Binding-site contacts:
Ligand atom C5 contacts residue VAL250 of chain 1.B at 4.1 Å (hydrophobic).
Ligand atom C5 contacts residue ASN241 of chain 1.D at 3.7 Å.
Ligand atom C3 contacts residue VAL250 of chain 1.B at 4.2 Å (hydrophobic).
Ligand atom C1 contacts residue ASN241 of chain 1.D at 1.4 Å.
Ligand atom C7 contacts residue ASN241 of chain 1.D at 3.0 Å.
Ligand atom O5 contacts residue ASN241 of chain 1.D at 2.4 Å (h-bond).
Ligand atom O4 contacts residue VAL250 of chain 1.B at 4.5 Å.
Ligand atom C3 contacts residue ASN241 of chain 1.D at 3.8 Å.
Ligand atom O7 contacts residue PRO240 of chain 1.D at 4.0 Å.
Ligand atom N2 contacts residue ASN241 of chain 1.D at 2.7 Å (h-bond).
Ligand atom C4 contacts residue ASN241 of chain 1.D at 4.2 Å.
Ligand atom C2 contacts residue ASN241 of chain 1.D at 2.5 Å.
Ligand atom O7 contacts residue ASN241 of chain 1.D at 2.6 Å (h-bond).

The protein below binds the small molecule below.
Small molecule (SMILES): CC(=O)N[C@@H]1[C@@H](O)[C@H](O)[C@@H](CO)O[C@H]1O

Sequence of chain 1.B:
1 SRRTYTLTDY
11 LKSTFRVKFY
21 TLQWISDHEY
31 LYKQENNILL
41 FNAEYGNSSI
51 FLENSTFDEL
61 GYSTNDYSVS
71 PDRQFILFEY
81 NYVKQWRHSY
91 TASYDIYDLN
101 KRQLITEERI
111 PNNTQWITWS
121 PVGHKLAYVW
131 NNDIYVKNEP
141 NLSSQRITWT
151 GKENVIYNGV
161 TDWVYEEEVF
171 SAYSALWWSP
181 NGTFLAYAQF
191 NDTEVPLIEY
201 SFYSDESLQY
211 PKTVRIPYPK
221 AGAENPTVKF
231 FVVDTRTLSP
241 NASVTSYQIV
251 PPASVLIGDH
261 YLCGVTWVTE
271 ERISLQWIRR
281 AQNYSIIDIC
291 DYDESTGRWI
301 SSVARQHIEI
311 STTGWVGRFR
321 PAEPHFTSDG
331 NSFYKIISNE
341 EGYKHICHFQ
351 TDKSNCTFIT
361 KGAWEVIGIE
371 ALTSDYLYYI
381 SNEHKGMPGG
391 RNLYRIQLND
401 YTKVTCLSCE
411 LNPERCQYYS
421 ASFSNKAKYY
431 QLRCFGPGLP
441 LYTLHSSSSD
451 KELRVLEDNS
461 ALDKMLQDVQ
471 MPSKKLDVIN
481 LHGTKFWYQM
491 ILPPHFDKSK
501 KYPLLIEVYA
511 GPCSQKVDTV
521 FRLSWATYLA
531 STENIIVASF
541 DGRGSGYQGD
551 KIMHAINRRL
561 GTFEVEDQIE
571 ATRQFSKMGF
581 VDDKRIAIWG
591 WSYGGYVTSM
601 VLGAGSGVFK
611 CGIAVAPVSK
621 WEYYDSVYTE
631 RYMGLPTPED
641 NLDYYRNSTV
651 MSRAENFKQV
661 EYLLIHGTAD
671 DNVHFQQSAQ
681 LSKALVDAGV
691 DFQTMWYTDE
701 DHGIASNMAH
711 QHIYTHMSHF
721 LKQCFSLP

Sequence of chain 1.D:
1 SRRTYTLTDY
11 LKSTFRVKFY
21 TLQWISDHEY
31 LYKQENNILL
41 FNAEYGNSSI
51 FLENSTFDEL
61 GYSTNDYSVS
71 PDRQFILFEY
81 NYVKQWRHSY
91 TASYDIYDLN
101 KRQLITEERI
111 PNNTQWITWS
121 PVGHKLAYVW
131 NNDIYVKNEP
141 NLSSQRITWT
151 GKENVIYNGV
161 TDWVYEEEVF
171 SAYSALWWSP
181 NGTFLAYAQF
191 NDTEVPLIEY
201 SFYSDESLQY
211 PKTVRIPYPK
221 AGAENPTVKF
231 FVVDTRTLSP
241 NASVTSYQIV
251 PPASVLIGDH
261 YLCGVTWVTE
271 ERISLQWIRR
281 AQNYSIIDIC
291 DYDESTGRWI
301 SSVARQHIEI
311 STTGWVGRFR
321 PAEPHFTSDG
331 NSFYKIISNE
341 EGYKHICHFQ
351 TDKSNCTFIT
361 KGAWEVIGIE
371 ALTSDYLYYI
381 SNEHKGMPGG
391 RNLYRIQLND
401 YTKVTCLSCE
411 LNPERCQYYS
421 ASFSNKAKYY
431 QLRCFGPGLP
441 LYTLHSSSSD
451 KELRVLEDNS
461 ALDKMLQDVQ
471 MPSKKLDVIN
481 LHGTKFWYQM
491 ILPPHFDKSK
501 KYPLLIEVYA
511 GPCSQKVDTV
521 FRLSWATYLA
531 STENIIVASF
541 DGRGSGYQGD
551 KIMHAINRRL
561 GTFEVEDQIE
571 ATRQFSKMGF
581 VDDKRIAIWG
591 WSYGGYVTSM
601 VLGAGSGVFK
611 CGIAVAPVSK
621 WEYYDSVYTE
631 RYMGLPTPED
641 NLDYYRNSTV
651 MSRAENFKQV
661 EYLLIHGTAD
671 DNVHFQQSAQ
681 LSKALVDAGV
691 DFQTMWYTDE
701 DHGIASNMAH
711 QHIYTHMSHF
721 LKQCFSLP